A small-molecule ligand and the protein it binds are described below.
Small molecule (SMILES): CC(=O)N[C@H]1[C@H](O[C@H]2[C@H](O)[C@@H](NC(C)=O)CO[C@@H]2CO)O[C@H](CO)[C@@H](O[C@H]2O[C@H](CO)[C@@H](O)[C@H](O)[C@@H]2O)[C@@H]1O

Binding-site contacts:
Ligand atom C1 contacts residue THR380 of chain 1.C at 2.6 Å.
Ligand atom C6 contacts residue ARG158 of chain 1.C at 3.3 Å.
Ligand atom C4 contacts residue ASN378 of chain 1.C at 4.0 Å.
Ligand atom C5 contacts residue ASN378 of chain 1.C at 3.6 Å.
Ligand atom C2 contacts residue THR380 of chain 1.C at 4.0 Å.
Ligand atom C8 contacts residue THR385 of chain 1.C at 3.6 Å.
Ligand atom C5 contacts residue ARG158 of chain 1.C at 3.6 Å.
Ligand atom C1 contacts residue ASN378 of chain 1.C at 1.5 Å.
Ligand atom O5 contacts residue ASN381 of chain 1.C at 4.5 Å.
Ligand atom N2 contacts residue ASN378 of chain 1.C at 2.8 Å (h-bond).
Ligand atom O5 contacts residue ARG158 of chain 1.C at 4.4 Å.
Ligand atom C3 contacts residue ASN378 of chain 1.C at 3.7 Å.
Ligand atom C8 contacts residue ASN378 of chain 1.C at 3.8 Å.
Ligand atom O6 contacts residue ARG158 of chain 1.C at 3.2 Å (salt-bridge).
Ligand atom C7 contacts residue ASN378 of chain 1.C at 2.9 Å.
Ligand atom O7 contacts residue ASN378 of chain 1.C at 3.0 Å (h-bond).
Ligand atom C5 contacts residue THR380 of chain 1.C at 3.6 Å.
Ligand atom C2 contacts residue ASN378 of chain 1.C at 2.3 Å.
Ligand atom O5 contacts residue ASN378 of chain 1.C at 2.2 Å (h-bond).
Ligand atom O7 contacts residue LYS379 of chain 1.C at 4.1 Å.
Ligand atom C6 contacts residue ASN381 of chain 1.C at 4.4 Å.
Ligand atom O5 contacts residue THR380 of chain 1.C at 2.9 Å.

Sequence of chain 1.C:
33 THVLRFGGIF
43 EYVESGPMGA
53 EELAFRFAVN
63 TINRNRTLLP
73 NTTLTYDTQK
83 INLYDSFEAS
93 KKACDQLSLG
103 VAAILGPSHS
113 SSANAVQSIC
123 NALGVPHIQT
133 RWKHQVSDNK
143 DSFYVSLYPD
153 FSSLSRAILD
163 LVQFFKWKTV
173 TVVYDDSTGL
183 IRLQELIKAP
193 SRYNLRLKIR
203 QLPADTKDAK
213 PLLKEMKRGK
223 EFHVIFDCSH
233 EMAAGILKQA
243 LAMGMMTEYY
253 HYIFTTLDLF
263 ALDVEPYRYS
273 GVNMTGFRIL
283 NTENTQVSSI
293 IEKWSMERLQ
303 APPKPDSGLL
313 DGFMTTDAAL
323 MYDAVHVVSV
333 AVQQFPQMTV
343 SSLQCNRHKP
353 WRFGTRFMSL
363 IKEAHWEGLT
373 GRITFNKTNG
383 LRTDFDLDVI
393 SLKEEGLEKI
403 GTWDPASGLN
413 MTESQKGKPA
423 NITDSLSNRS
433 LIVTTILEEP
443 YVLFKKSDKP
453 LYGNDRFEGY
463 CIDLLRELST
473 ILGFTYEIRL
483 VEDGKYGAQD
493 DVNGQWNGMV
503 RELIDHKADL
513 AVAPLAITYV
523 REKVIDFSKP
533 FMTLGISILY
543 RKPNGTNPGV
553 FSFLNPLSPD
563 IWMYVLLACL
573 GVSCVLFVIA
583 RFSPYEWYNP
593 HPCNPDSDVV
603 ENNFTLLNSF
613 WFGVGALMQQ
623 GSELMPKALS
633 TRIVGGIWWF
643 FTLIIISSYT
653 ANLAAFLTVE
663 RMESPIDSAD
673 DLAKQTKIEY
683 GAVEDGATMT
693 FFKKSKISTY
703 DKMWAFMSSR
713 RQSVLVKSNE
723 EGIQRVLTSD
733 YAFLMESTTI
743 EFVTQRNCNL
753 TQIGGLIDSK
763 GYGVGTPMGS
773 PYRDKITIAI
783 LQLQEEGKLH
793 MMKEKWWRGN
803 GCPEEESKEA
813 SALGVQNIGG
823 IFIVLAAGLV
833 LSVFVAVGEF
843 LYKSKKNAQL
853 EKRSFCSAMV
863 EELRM